Binding-site contacts:
Ligand atom C1 contacts residue ASN357 of chain 1.A at 1.4 Å.
Ligand atom C4 contacts residue ASN357 of chain 1.A at 4.3 Å.
Ligand atom C8 contacts residue ASP244 of chain 1.A at 2.9 Å.
Ligand atom C7 contacts residue ASP244 of chain 1.A at 3.9 Å.
Ligand atom C2 contacts residue ASN357 of chain 1.A at 2.5 Å.
Ligand atom O7 contacts residue THR359 of chain 1.A at 4.4 Å.
Ligand atom C6 contacts residue ASN357 of chain 1.A at 4.5 Å.
Ligand atom O6 contacts residue ASN357 of chain 1.A at 4.4 Å.
Ligand atom O5 contacts residue ASN357 of chain 1.A at 2.4 Å (h-bond).
Ligand atom N2 contacts residue ASN357 of chain 1.A at 2.9 Å (h-bond).
Ligand atom C3 contacts residue ASN357 of chain 1.A at 3.8 Å.
Ligand atom C7 contacts residue ASN357 of chain 1.A at 4.2 Å.
Ligand atom C5 contacts residue ASN357 of chain 1.A at 3.7 Å.
Ligand atom N2 contacts residue ASP244 of chain 1.A at 3.8 Å.

This protein binds this small molecule.
Small molecule (SMILES): CC(=O)N[C@@H]1[C@@H](O)[C@H](O)[C@@H](CO)O[C@H]1O

Sequence of chain 1.A:
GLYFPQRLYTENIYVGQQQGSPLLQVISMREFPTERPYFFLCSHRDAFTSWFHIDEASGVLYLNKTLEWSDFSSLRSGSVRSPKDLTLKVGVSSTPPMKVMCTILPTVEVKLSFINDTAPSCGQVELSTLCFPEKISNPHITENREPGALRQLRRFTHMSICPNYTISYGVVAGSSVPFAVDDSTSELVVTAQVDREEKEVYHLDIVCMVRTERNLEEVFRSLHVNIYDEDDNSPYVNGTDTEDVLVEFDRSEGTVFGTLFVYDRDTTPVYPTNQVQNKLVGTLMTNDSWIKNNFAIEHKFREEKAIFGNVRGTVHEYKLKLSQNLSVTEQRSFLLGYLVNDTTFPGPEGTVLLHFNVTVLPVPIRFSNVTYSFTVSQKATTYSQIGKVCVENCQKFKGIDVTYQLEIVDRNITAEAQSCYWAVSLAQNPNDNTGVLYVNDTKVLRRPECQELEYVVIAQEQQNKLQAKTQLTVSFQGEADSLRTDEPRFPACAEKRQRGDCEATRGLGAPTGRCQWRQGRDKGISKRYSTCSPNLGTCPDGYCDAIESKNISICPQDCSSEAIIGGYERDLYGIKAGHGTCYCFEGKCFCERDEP